Sequence of chain 2.B:
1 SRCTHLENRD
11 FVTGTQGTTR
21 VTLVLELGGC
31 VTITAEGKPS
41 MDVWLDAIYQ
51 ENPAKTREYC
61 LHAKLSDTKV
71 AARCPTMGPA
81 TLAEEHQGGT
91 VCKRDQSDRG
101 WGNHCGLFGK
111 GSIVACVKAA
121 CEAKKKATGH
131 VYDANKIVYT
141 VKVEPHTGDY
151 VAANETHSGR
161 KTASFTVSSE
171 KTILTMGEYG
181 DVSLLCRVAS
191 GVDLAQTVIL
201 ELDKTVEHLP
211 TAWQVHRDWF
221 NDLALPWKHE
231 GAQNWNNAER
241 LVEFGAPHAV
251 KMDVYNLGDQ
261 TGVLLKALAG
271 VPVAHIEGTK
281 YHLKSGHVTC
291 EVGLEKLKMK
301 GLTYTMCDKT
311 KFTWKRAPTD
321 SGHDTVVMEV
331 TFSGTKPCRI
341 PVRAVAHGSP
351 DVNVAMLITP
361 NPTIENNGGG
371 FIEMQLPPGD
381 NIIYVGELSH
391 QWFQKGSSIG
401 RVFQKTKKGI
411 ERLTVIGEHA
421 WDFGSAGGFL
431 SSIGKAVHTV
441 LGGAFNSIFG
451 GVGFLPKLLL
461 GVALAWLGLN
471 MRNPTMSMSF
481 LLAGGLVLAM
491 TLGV

This small molecule binds to this protein.
Small molecule (SMILES): CC(=O)N[C@H]1[C@H](O[C@H]2[C@H](O)[C@@H](NC(C)=O)CO[C@@H]2CO[C@@H]2O[C@@H](C)[C@@H](O)[C@@H](O)[C@@H]2O)O[C@H](CO)[C@@H](O)[C@@H]1O

Binding-site contacts:
Ligand atom O5 contacts residue ASN154 of chain 2.A at 2.3 Å (h-bond).
Ligand atom C4 contacts residue ASN154 of chain 2.A at 4.2 Å.
Ligand atom O7 contacts residue ASN154 of chain 2.A at 3.4 Å (h-bond).
Ligand atom O5 contacts residue HIS104 of chain 2.B at 3.1 Å.
Ligand atom C4 contacts residue HIS104 of chain 2.B at 4.5 Å.
Ligand atom C1 contacts residue ASN154 of chain 2.A at 1.4 Å.
Ligand atom C6 contacts residue VAL250 of chain 2.B at 4.3 Å (hydrophobic).
Ligand atom C3 contacts residue ASN154 of chain 2.A at 3.8 Å.
Ligand atom C1 contacts residue HIS104 of chain 2.B at 3.7 Å.
Ligand atom C6 contacts residue HIS104 of chain 2.B at 3.5 Å.
Ligand atom C2 contacts residue ASN154 of chain 2.A at 2.4 Å.
Ligand atom C7 contacts residue ASN154 of chain 2.A at 3.4 Å.
Ligand atom C5 contacts residue HIS104 of chain 2.B at 3.2 Å.
Ligand atom C8 contacts residue HIS104 of chain 2.B at 4.5 Å.
Ligand atom C8 contacts residue ASN154 of chain 2.A at 3.7 Å.
Ligand atom C5 contacts residue ASN154 of chain 2.A at 3.6 Å.
Ligand atom N2 contacts residue ASN154 of chain 2.A at 2.9 Å (h-bond).

Sequence of chain 2.A:
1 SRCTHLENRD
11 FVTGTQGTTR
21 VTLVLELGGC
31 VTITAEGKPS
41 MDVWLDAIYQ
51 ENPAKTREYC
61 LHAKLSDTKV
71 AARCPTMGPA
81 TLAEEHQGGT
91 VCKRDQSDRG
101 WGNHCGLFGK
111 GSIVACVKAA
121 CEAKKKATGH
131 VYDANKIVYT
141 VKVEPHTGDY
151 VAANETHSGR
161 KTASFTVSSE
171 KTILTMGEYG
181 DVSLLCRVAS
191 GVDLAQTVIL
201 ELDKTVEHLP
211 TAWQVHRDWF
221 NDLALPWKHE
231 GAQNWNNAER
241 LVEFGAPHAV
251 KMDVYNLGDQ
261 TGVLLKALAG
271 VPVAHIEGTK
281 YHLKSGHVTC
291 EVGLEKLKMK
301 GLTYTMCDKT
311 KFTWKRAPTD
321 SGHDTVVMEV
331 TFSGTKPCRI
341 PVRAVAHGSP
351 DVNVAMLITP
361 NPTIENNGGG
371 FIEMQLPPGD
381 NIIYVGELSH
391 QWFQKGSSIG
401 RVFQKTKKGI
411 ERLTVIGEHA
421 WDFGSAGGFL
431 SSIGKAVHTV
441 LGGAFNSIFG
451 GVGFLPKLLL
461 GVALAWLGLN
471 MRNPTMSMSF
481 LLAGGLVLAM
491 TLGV